Binding-site contacts:
Ligand atom O5 contacts residue ASN67 of chain 17.C at 2.5 Å (h-bond).
Ligand atom C7 contacts residue PHE90 of chain 17.C at 4.3 Å (hydrophobic).
Ligand atom C3 contacts residue ASN67 of chain 17.C at 3.8 Å.
Ligand atom O7 contacts residue ASN67 of chain 17.C at 4.1 Å.
Ligand atom C2 contacts residue ASN67 of chain 17.C at 2.4 Å.
Ligand atom C1 contacts residue ASN67 of chain 17.C at 1.4 Å.
Ligand atom C8 contacts residue MET118 of chain 17.C at 4.0 Å (hydrophobic).
Ligand atom C7 contacts residue ASN67 of chain 17.C at 3.7 Å.
Ligand atom O6 contacts residue ASN67 of chain 17.C at 3.7 Å.
Ligand atom C8 contacts residue ARG89 of chain 17.C at 4.1 Å.
Ligand atom C5 contacts residue ASN67 of chain 17.C at 3.8 Å.
Ligand atom C8 contacts residue PHE90 of chain 17.C at 3.6 Å (hydrophobic).
Ligand atom C4 contacts residue ASN67 of chain 17.C at 4.3 Å.
Ligand atom N2 contacts residue ASN67 of chain 17.C at 2.8 Å (h-bond).

A protein and the small-molecule ligand that binds it are described below.
Small molecule (SMILES): CC(=O)N[C@@H]1[C@@H](O)[C@H](O)[C@@H](CO)O[C@H]1O

Sequence of chain 17.C:
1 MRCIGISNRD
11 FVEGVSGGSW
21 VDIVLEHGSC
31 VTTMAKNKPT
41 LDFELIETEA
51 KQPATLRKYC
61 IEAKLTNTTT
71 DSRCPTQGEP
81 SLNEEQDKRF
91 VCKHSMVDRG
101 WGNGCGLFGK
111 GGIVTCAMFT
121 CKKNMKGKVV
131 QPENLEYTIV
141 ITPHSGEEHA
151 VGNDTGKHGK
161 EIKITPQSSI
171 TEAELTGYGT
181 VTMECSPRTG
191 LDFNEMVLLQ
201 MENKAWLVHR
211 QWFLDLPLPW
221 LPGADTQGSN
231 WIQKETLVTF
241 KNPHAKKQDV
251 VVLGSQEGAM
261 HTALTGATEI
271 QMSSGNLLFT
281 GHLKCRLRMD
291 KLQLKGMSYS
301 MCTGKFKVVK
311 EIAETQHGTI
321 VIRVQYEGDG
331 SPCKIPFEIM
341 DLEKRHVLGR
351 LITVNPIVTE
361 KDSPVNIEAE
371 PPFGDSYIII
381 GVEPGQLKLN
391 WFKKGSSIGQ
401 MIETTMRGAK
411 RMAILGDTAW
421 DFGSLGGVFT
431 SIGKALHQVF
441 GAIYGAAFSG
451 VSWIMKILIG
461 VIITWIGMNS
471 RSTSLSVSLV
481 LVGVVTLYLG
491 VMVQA